Binding-site contacts:
Ligand atom O11 contacts residue ARG72 of chain 1.A at 3.6 Å.
Ligand atom C61 contacts residue PHE85 of chain 1.A at 4.3 Å (hydrophobic).
Ligand atom C61 contacts residue ARG88 of chain 1.A at 3.6 Å.
Ligand atom N71 contacts residue ALA66 of chain 1.A at 3.7 Å.
Ligand atom C51 contacts residue ALA66 of chain 1.A at 3.6 Å (hydrophobic).
Ligand atom C81 contacts residue ALA66 of chain 1.A at 3.6 Å (hydrophobic).
Ligand atom N91 contacts residue ALA66 of chain 1.A at 3.5 Å.
Ligand atom C81 contacts residue ARG69 of chain 1.A at 3.7 Å.
Ligand atom O5A contacts residue ARG72 of chain 1.A at 4.5 Å.
Ligand atom C51 contacts residue ARG69 of chain 1.A at 4.1 Å.
Ligand atom O21 contacts residue ARG69 of chain 1.A at 3.8 Å.
Ligand atom O61 contacts residue ARG69 of chain 1.A at 3.0 Å (salt-bridge).
Ligand atom C41 contacts residue ALA66 of chain 1.A at 3.4 Å (hydrophobic).
Ligand atom N91 contacts residue GLU65 of chain 1.A at 4.2 Å.
Ligand atom N31 contacts residue PRO63 of chain 1.A at 3.9 Å.
Ligand atom C61 contacts residue ARG69 of chain 1.A at 3.9 Å.
Ligand atom N11 contacts residue ALA66 of chain 1.A at 4.0 Å.
Ligand atom O4A contacts residue ALA66 of chain 1.A at 3.8 Å.
Ligand atom C5A contacts residue ARG69 of chain 1.A at 4.4 Å.
Ligand atom C21 contacts residue PRO63 of chain 1.A at 4.1 Å (hydrophobic).
Ligand atom N31 contacts residue ALA66 of chain 1.A at 3.6 Å.
Ligand atom C81 contacts residue GLU65 of chain 1.A at 4.1 Å.
Ligand atom O61 contacts residue ARG88 of chain 1.A at 2.9 Å (salt-bridge).
Ligand atom N21 contacts residue PRO63 of chain 1.A at 3.8 Å.
Ligand atom O61 contacts residue PHE85 of chain 1.A at 3.6 Å.
Ligand atom P11 contacts residue ARG72 of chain 1.A at 4.5 Å.
Ligand atom C1A contacts residue ALA66 of chain 1.A at 3.7 Å (hydrophobic).
Ligand atom C1A contacts residue GLU65 of chain 1.A at 4.0 Å.
Ligand atom C21 contacts residue ALA66 of chain 1.A at 3.9 Å (hydrophobic).
Ligand atom C61 contacts residue ALA66 of chain 1.A at 3.9 Å (hydrophobic).
Ligand atom C4A contacts residue GLU65 of chain 1.A at 4.5 Å.
Ligand atom N11 contacts residue ARG88 of chain 1.A at 3.5 Å (salt-bridge).
Ligand atom N71 contacts residue ARG69 of chain 1.A at 3.1 Å.
Ligand atom O4A contacts residue GLU65 of chain 1.A at 3.4 Å.

This small molecule binds to this protein.
Small molecule (SMILES): Nc1nc2c(ncn2[C@@H]2O[C@@H]3CO[P](=O)(O)O[C@H]4[C@@H](O)[C@H](n5cnc6c(=O)[nH]c(N)nc65)O[C@@H]4CO[P](=O)(O)O[C@H]3[C@H]2O)c(=O)[nH]1

Sequence of chain 1.A:
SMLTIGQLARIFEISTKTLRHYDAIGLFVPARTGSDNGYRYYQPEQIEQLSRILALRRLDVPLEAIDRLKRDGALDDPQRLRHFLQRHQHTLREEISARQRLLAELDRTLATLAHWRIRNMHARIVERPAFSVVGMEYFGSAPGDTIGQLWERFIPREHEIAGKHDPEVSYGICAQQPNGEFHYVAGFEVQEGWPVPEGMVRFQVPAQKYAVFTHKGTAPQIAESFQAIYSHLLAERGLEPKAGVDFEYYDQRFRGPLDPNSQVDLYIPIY